Binding-site contacts:
Ligand atom O1 contacts residue MET38 of chain 1.A at 4.1 Å.
Ligand atom C3 contacts residue LYS142 of chain 1.A at 4.0 Å.
Ligand atom O4 contacts residue LYS142 of chain 1.A at 3.0 Å (salt-bridge).
Ligand atom C5 contacts residue PRO172 of chain 1.A at 3.9 Å (hydrophobic).
Ligand atom O1 contacts residue MG1 of chain 1.D at 2.1 Å.
Ligand atom C6 contacts residue ASN168 of chain 1.A at 3.5 Å.
Ligand atom N2 contacts residue TRP36 of chain 1.A at 3.6 Å.
Ligand atom N1 contacts residue LYS142 of chain 1.A at 3.6 Å.
Ligand atom O1 contacts residue ASN168 of chain 1.A at 2.8 Å (h-bond).
Ligand atom O2 contacts residue ASP139 of chain 1.A at 3.0 Å (salt-bridge).
Ligand atom C2 contacts residue SAM1 of chain 1.E at 3.7 Å.
Ligand atom O3 contacts residue LYS142 of chain 1.A at 4.2 Å.
Ligand atom O1 contacts residue ASP167 of chain 1.A at 3.1 Å (salt-bridge).
Ligand atom O3 contacts residue TRP141 of chain 1.A at 3.6 Å.
Ligand atom C1 contacts residue MG1 of chain 1.D at 2.9 Å.
Ligand atom C2 contacts residue ASN168 of chain 1.A at 3.3 Å.
Ligand atom O5 contacts residue TRP36 of chain 1.A at 3.6 Å.
Ligand atom C4 contacts residue PRO172 of chain 1.A at 3.8 Å (hydrophobic).
Ligand atom O4 contacts residue MET38 of chain 1.A at 4.2 Å.
Ligand atom O5 contacts residue LEU196 of chain 1.A at 3.8 Å.
Ligand atom N1 contacts residue TRP141 of chain 1.A at 4.0 Å.
Ligand atom N1 contacts residue SAM1 of chain 1.E at 4.0 Å.
Ligand atom O4 contacts residue HIS140 of chain 1.A at 3.9 Å.
Ligand atom O2 contacts residue SAM1 of chain 1.E at 2.9 Å.
Ligand atom C2 contacts residue MET38 of chain 1.A at 4.2 Å (hydrophobic).
Ligand atom C2 contacts residue LYS142 of chain 1.A at 3.8 Å.
Ligand atom O4 contacts residue TRP141 of chain 1.A at 3.6 Å.
Ligand atom C2 contacts residue MG1 of chain 1.D at 2.9 Å.
Ligand atom O1 contacts residue LYS44 of chain 1.A at 4.0 Å.
Ligand atom O6 contacts residue TRP36 of chain 1.A at 3.9 Å.
Ligand atom O4 contacts residue SAM1 of chain 1.E at 3.2 Å.
Ligand atom C3 contacts residue SAM1 of chain 1.E at 4.2 Å.
Ligand atom O2 contacts residue ASN168 of chain 1.A at 2.9 Å (h-bond).
Ligand atom C5 contacts residue TRP36 of chain 1.A at 3.8 Å (hydrophobic).
Ligand atom O2 contacts residue MG1 of chain 1.D at 2.1 Å.
Ligand atom C1 contacts residue ASN168 of chain 1.A at 3.1 Å.
Ligand atom C3 contacts residue MET38 of chain 1.A at 4.2 Å (hydrophobic).
Ligand atom O2 contacts residue LYS142 of chain 1.A at 2.9 Å (salt-bridge).
Ligand atom O6 contacts residue PRO172 of chain 1.A at 4.2 Å.
Ligand atom C6 contacts residue TRP36 of chain 1.A at 4.2 Å (hydrophobic).

Sequence of chain 1.A:
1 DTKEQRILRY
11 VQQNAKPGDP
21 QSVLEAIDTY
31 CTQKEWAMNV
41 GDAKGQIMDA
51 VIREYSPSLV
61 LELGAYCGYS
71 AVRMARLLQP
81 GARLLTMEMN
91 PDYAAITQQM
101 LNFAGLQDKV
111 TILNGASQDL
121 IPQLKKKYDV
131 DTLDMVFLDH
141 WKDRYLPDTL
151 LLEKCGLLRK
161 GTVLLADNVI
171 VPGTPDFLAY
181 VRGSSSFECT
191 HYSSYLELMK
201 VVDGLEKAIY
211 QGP

A small-molecule ligand and the protein it binds are described below.
Small molecule (SMILES): O=[N+]([O-])c1cc(O)c(O)c([N+](=O)[O-])c1